Binding-site contacts:
Ligand atom C4C contacts residue TYR197 of chain 21.A at 4.0 Å (hydrophobic).
Ligand atom N2 contacts residue ASN219 of chain 21.A at 3.0 Å (h-bond).
Ligand atom C3C contacts residue TYR128 of chain 21.A at 3.3 Å (hydrophobic).
Ligand atom C3B contacts residue VAL188 of chain 21.A at 3.5 Å (hydrophobic).
Ligand atom CM1 contacts residue LEU14 of chain 22.C at 3.3 Å (hydrophobic).
Ligand atom C5B contacts residue PHE186 of chain 21.A at 3.9 Å (hydrophobic).
Ligand atom C4 contacts residue TYR197 of chain 21.A at 3.9 Å (hydrophobic).
Ligand atom C1C contacts residue LEU106 of chain 21.A at 3.6 Å (hydrophobic).
Ligand atom C5C contacts residue VAL191 of chain 21.A at 3.8 Å (hydrophobic).
Ligand atom C4 contacts residue PHE124 of chain 21.A at 3.9 Å (hydrophobic).
Ligand atom N3A contacts residue ALA24 of chain 21.C at 3.9 Å.
Ligand atom O1A contacts residue PHE186 of chain 21.A at 3.2 Å.
Ligand atom O1B contacts residue TYR128 of chain 21.A at 3.4 Å (h-bond).
Ligand atom C5 contacts residue LEU106 of chain 21.A at 3.8 Å (hydrophobic).
Ligand atom O1 contacts residue ASN219 of chain 21.A at 3.9 Å.
Ligand atom N3A contacts residue PRO174 of chain 21.A at 3.9 Å.
Ligand atom C2C contacts residue TYR197 of chain 21.A at 3.8 Å (hydrophobic).
Ligand atom N3A contacts residue TYR152 of chain 21.A at 3.6 Å.
Ligand atom C5A contacts residue VAL176 of chain 21.A at 3.8 Å (hydrophobic).
Ligand atom C6B contacts residue TYR128 of chain 21.A at 3.4 Å (hydrophobic).
Ligand atom C6B contacts residue ILE104 of chain 21.A at 3.6 Å (hydrophobic).
Ligand atom C2A contacts residue TYR152 of chain 21.A at 3.8 Å (hydrophobic).
Ligand atom C1B contacts residue TYR128 of chain 21.A at 3.7 Å (hydrophobic).
Ligand atom C4B contacts residue PHE186 of chain 21.A at 3.9 Å (hydrophobic).
Ligand atom CM1 contacts residue PRO174 of chain 21.A at 3.8 Å (hydrophobic).
Ligand atom C4A contacts residue PRO174 of chain 21.A at 3.4 Å (hydrophobic).
Ligand atom C4 contacts residue LEU106 of chain 21.A at 3.6 Å (hydrophobic).
Ligand atom C1B contacts residue ILE104 of chain 21.A at 4.0 Å (hydrophobic).
Ligand atom C6B contacts residue MET224 of chain 21.A at 3.6 Å (hydrophobic).
Ligand atom C1B contacts residue VAL188 of chain 21.A at 3.7 Å (hydrophobic).
Ligand atom C3B contacts residue TYR152 of chain 21.A at 3.6 Å (hydrophobic).
Ligand atom C4C contacts residue VAL191 of chain 21.A at 3.3 Å (hydrophobic).
Ligand atom C2B contacts residue VAL188 of chain 21.A at 3.3 Å (hydrophobic).
Ligand atom CM1 contacts residue VAL176 of chain 21.A at 3.4 Å (hydrophobic).
Ligand atom C5A contacts residue PHE186 of chain 21.A at 3.7 Å (hydrophobic).
Ligand atom C4B contacts residue TYR152 of chain 21.A at 4.0 Å (hydrophobic).
Ligand atom CM1 contacts residue SER175 of chain 21.A at 3.9 Å.
Ligand atom C5B contacts residue MET224 of chain 21.A at 3.2 Å (hydrophobic).
Ligand atom C3 contacts residue ASN219 of chain 21.A at 3.9 Å.
Ligand atom C2A contacts residue PHE186 of chain 21.A at 3.6 Å (hydrophobic).

Sequence of chain 21.C:
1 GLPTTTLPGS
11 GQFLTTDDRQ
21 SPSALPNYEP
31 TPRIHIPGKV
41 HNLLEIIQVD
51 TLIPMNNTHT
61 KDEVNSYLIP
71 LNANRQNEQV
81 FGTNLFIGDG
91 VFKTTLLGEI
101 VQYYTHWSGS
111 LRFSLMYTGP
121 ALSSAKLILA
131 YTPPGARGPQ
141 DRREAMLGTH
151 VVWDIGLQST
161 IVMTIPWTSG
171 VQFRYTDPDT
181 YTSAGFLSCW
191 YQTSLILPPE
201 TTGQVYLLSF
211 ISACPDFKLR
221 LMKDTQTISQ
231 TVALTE

Sequence of chain 21.A:
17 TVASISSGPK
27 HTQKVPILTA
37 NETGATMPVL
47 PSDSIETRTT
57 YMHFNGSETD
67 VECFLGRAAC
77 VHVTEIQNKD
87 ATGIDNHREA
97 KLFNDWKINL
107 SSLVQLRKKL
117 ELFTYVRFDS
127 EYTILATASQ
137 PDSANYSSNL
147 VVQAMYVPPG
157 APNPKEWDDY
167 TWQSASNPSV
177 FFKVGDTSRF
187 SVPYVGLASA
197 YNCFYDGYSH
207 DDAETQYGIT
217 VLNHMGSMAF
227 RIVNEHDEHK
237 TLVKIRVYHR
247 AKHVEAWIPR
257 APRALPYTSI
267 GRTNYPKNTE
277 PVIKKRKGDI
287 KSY

A small-molecule ligand and the protein it binds are described below.
Small molecule (SMILES): Cc1cc(CCCCCOc2ccc(C3=N[C@@H](C)CO3)cc2)on1

Sequence of chain 22.C:
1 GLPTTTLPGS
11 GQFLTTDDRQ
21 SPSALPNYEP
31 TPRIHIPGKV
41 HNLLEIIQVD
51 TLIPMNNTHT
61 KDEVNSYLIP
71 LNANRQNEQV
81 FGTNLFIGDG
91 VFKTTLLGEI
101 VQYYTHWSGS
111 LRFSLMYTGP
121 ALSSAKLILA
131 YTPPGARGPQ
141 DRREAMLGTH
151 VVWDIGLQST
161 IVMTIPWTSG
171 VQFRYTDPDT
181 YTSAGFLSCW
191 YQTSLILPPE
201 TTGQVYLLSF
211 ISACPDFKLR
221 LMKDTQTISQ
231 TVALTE